This protein binds this small molecule.
Small molecule (SMILES): O=C(CCc1ccc(O)c(O)c1)O[C@@H]1C[C@@](O)(C(=O)O)C[C@@H](O)[C@@H]1O

Sequence of chain 1.B:
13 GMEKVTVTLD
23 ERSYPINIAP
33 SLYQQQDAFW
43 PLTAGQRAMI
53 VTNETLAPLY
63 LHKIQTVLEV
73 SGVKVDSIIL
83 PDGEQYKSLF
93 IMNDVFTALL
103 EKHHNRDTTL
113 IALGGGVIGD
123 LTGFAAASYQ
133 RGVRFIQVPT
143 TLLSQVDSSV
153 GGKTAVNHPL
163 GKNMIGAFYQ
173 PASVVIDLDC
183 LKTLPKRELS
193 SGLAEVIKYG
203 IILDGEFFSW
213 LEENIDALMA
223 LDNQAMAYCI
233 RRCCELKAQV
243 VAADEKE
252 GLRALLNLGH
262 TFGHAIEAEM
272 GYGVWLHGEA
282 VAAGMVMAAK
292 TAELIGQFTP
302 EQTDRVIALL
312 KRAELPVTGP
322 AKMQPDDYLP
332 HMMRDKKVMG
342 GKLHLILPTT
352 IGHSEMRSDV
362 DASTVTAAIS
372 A

Binding-site contacts:
Ligand atom OAC contacts residue ASP149 of chain 1.B at 4.0 Å.
Ligand atom CAB contacts residue LYS239 of chain 1.B at 4.0 Å.
Ligand atom OAA contacts residue LEU257 of chain 1.B at 3.6 Å.
Ligand atom OAU contacts residue THR262 of chain 1.B at 3.2 Å (h-bond).
Ligand atom OAL contacts residue ASN258 of chain 1.B at 3.6 Å.
Ligand atom CAV contacts residue HIS261 of chain 1.B at 3.7 Å.
Ligand atom OAH contacts residue LYS200 of chain 1.B at 3.3 Å (salt-bridge).
Ligand atom CAB contacts residue ARG254 of chain 1.B at 3.6 Å.
Ligand atom CAI contacts residue MG1 of chain 1.L at 3.0 Å.
Ligand atom CAG contacts residue ASP149 of chain 1.B at 3.7 Å.
Ligand atom OAH contacts residue GLU197 of chain 1.B at 3.3 Å (salt-bridge).
Ligand atom OAJ contacts residue HIS278 of chain 1.B at 3.0 Å (h-bond).
Ligand atom OAA contacts residue ARG254 of chain 1.B at 2.7 Å (salt-bridge).
Ligand atom OAW contacts residue ASN258 of chain 1.B at 3.6 Å.
Ligand atom OAH contacts residue ASP149 of chain 1.B at 2.7 Å (salt-bridge).
Ligand atom CAR contacts residue HIS265 of chain 1.B at 3.9 Å.
Ligand atom OAJ contacts residue HIS261 of chain 1.B at 3.3 Å (h-bond).
Ligand atom CAI contacts residue ASP149 of chain 1.B at 3.9 Å.
Ligand atom CAG contacts residue HIS261 of chain 1.B at 3.5 Å.
Ligand atom OAL contacts residue HIS261 of chain 1.B at 4.0 Å.
Ligand atom OAW contacts residue HIS261 of chain 1.B at 3.8 Å.
Ligand atom OAJ contacts residue MG1 of chain 1.L at 2.1 Å.
Ligand atom OAA contacts residue LYS155 of chain 1.B at 3.6 Å.
Ligand atom CAG contacts residue MG1 of chain 1.L at 2.9 Å.
Ligand atom CAX contacts residue ASN258 of chain 1.B at 4.0 Å.
Ligand atom CAT contacts residue HIS261 of chain 1.B at 3.8 Å.
Ligand atom OAC contacts residue NAD1 of chain 1.K at 3.2 Å (h-bond).
Ligand atom CAO contacts residue ASN258 of chain 1.B at 3.8 Å.
Ligand atom CAS contacts residue HIS265 of chain 1.B at 3.6 Å.
Ligand atom OAW contacts residue THR262 of chain 1.B at 3.0 Å (h-bond).
Ligand atom OAH contacts residue HIS261 of chain 1.B at 3.2 Å (h-bond).
Ligand atom OAE contacts residue ASN258 of chain 1.B at 3.1 Å (h-bond).
Ligand atom OAC contacts residue ARG254 of chain 1.B at 3.2 Å (salt-bridge).
Ligand atom OAH contacts residue MG1 of chain 1.L at 2.3 Å.
Ligand atom OAC contacts residue LYS239 of chain 1.B at 3.0 Å (salt-bridge).
Ligand atom CAV contacts residue THR262 of chain 1.B at 3.9 Å.
Ligand atom CAF contacts residue ASP149 of chain 1.B at 3.8 Å.
Ligand atom CAI contacts residue HIS261 of chain 1.B at 4.0 Å.
Ligand atom CAT contacts residue THR262 of chain 1.B at 3.9 Å.
Ligand atom CAX contacts residue HIS261 of chain 1.B at 3.5 Å.